Sequence of chain 1.A:
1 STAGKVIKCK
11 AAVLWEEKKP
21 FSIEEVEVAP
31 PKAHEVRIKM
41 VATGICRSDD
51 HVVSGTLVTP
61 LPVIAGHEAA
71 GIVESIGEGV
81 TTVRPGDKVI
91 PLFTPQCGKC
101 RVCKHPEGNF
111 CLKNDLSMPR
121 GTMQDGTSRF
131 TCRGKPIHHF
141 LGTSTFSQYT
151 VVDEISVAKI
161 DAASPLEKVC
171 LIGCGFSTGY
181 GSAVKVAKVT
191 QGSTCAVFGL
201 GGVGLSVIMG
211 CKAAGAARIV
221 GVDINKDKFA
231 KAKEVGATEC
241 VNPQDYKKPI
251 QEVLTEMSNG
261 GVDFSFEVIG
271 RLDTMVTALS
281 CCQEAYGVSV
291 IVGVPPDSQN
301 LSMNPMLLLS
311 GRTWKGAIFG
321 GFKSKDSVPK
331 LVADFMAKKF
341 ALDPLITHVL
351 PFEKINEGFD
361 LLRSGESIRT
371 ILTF

Sequence of chain 1.B:
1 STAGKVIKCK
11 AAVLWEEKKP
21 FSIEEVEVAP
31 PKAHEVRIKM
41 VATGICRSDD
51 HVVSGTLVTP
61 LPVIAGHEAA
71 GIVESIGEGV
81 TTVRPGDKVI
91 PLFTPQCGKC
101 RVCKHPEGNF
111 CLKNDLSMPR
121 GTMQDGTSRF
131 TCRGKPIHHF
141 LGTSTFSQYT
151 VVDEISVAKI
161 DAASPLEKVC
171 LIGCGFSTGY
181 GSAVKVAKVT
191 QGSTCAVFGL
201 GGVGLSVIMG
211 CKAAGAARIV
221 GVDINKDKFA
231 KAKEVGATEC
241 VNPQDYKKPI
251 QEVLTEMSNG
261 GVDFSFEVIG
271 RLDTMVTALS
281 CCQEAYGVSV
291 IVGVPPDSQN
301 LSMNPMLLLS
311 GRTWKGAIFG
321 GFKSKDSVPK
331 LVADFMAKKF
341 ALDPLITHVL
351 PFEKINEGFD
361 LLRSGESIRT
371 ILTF

A protein and the small-molecule ligand that binds it are described below.
Small molecule (SMILES): OCc1c(F)c(F)c(F)c(F)c1F

Binding-site contacts:
Ligand atom F3 contacts residue VAL294 of chain 1.B at 3.5 Å.
Ligand atom F3 contacts residue ILE318 of chain 1.B at 3.6 Å.
Ligand atom C7 contacts residue PHE93 of chain 1.B at 3.6 Å (hydrophobic).
Ligand atom F2 contacts residue VAL294 of chain 1.B at 3.8 Å.
Ligand atom C4 contacts residue LEU116 of chain 1.B at 3.6 Å (hydrophobic).
Ligand atom O1 contacts residue NAJ1 of chain 1.K at 2.9 Å.
Ligand atom F2 contacts residue NAJ1 of chain 1.K at 2.9 Å.
Ligand atom F6 contacts residue SER48 of chain 1.B at 3.1 Å.
Ligand atom F4 contacts residue LEU57 of chain 1.B at 3.3 Å.
Ligand atom F5 contacts residue PHE140 of chain 1.B at 3.3 Å.
Ligand atom C6 contacts residue LEU141 of chain 1.B at 3.8 Å (hydrophobic).
Ligand atom O1 contacts residue CYS46 of chain 1.B at 3.4 Å (h-bond).
Ligand atom F3 contacts residue LEU116 of chain 1.B at 3.5 Å.
Ligand atom O1 contacts residue SER48 of chain 1.B at 2.6 Å (h-bond).
Ligand atom C3 contacts residue LEU116 of chain 1.B at 3.5 Å (hydrophobic).
Ligand atom C1 contacts residue SER48 of chain 1.B at 3.4 Å.
Ligand atom C5 contacts residue LEU57 of chain 1.B at 3.6 Å (hydrophobic).
Ligand atom C7 contacts residue ZN1 of chain 1.I at 3.0 Å.
Ligand atom C3 contacts residue VAL294 of chain 1.B at 3.6 Å (hydrophobic).
Ligand atom F6 contacts residue LEU141 of chain 1.B at 3.3 Å.
Ligand atom C7 contacts residue HIS67 of chain 1.B at 3.6 Å.
Ligand atom F5 contacts residue LEU141 of chain 1.B at 3.5 Å.
Ligand atom O1 contacts residue ZN1 of chain 1.I at 2.0 Å.
Ligand atom C2 contacts residue SER48 of chain 1.B at 4.0 Å.
Ligand atom F6 contacts residue HIS67 of chain 1.B at 3.2 Å.
Ligand atom F5 contacts residue LEU57 of chain 1.B at 3.0 Å.
Ligand atom C5 contacts residue LEU141 of chain 1.B at 3.9 Å (hydrophobic).
Ligand atom C2 contacts residue VAL294 of chain 1.B at 3.8 Å (hydrophobic).
Ligand atom O1 contacts residue CYS174 of chain 1.B at 3.3 Å (h-bond).
Ligand atom C7 contacts residue NAJ1 of chain 1.K at 3.4 Å.
Ligand atom C7 contacts residue SER48 of chain 1.B at 3.5 Å.
Ligand atom F3 contacts residue LEU309 of chain 1.A at 3.7 Å.
Ligand atom O1 contacts residue HIS67 of chain 1.B at 3.3 Å (h-bond).
Ligand atom F2 contacts residue ILE318 of chain 1.B at 3.7 Å.
Ligand atom C4 contacts residue LEU57 of chain 1.B at 3.8 Å (hydrophobic).
Ligand atom C2 contacts residue LEU116 of chain 1.B at 4.0 Å (hydrophobic).
Ligand atom C7 contacts residue CYS174 of chain 1.B at 3.7 Å (hydrophobic).
Ligand atom F4 contacts residue LEU116 of chain 1.B at 3.8 Å.
Ligand atom C1 contacts residue PHE93 of chain 1.B at 4.0 Å (hydrophobic).
Ligand atom C6 contacts residue SER48 of chain 1.B at 3.4 Å.